Binding-site contacts:
Ligand atom C3 contacts residue ASN590 of chain 1.B at 3.8 Å.
Ligand atom N2 contacts residue ASN590 of chain 1.B at 2.9 Å (h-bond).
Ligand atom C4 contacts residue ASN590 of chain 1.B at 4.2 Å.
Ligand atom O5 contacts residue ASN590 of chain 1.B at 2.4 Å (h-bond).
Ligand atom C8 contacts residue ASN590 of chain 1.B at 4.4 Å.
Ligand atom C7 contacts residue ASN590 of chain 1.B at 3.3 Å.
Ligand atom C5 contacts residue ASN590 of chain 1.B at 3.7 Å.
Ligand atom O7 contacts residue ASN590 of chain 1.B at 3.3 Å (h-bond).
Ligand atom C2 contacts residue ASN590 of chain 1.B at 2.5 Å.
Ligand atom C1 contacts residue ASN590 of chain 1.B at 1.4 Å.

This small molecule binds to this protein.
Small molecule (SMILES): CC(=O)N[C@@H]1[C@@H](O)[C@H](O)[C@@H](CO)O[C@H]1O

Sequence of chain 1.B:
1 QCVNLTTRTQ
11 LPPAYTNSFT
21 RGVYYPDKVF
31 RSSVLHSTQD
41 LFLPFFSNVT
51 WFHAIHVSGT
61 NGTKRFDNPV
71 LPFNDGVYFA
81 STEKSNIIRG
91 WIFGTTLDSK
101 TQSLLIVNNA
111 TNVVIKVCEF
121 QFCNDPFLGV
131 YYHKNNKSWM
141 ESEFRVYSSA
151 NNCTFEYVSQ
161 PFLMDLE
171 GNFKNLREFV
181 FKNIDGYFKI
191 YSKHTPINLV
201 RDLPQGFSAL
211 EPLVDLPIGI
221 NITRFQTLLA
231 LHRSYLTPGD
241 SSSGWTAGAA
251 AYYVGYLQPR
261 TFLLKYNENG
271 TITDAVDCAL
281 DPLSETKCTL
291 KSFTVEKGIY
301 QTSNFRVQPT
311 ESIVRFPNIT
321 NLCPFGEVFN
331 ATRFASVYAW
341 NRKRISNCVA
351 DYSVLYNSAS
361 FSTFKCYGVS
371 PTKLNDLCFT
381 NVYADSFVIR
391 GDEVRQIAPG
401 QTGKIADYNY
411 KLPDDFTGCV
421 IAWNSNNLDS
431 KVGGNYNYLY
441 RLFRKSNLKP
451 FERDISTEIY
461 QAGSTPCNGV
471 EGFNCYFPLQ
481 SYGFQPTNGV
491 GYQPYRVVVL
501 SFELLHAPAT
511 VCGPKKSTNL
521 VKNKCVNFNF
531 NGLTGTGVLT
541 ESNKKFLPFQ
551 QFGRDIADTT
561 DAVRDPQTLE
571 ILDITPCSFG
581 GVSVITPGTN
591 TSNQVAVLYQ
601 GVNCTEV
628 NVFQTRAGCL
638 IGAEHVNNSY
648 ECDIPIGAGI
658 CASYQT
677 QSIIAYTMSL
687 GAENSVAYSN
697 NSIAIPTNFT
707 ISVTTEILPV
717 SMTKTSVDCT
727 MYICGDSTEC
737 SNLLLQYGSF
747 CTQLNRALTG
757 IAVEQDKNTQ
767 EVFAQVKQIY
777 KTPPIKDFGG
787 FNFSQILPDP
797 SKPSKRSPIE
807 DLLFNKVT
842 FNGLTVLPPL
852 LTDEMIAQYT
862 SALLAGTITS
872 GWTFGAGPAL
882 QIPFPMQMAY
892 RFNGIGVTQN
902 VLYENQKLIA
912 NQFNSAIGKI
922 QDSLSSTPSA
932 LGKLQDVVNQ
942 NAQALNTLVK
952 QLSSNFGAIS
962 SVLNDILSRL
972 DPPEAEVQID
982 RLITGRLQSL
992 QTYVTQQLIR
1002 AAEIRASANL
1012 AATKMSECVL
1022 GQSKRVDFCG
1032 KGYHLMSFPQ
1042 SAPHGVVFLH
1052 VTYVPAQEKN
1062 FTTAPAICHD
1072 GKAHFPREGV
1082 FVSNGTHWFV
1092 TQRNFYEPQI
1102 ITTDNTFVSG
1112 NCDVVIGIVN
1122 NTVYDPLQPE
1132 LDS